This small molecule binds to this protein.
Small molecule (SMILES): N[C@@H](CCC(=O)O)C(=O)O

Sequence of chain 1.B:
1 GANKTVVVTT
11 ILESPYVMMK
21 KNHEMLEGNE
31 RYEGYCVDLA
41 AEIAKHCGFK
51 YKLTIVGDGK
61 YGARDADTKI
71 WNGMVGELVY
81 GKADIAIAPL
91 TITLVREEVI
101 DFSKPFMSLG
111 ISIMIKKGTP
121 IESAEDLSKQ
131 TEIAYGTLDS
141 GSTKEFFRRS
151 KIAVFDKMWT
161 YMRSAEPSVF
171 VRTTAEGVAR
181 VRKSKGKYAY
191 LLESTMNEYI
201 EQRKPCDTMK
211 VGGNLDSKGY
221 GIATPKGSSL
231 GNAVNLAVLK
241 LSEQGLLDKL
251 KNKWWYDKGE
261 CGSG

Binding-site contacts:
Ligand atom N contacts residue TYR220 of chain 1.B at 3.7 Å.
Ligand atom CA contacts residue PRO89 of chain 1.B at 4.0 Å (hydrophobic).
Ligand atom CA contacts residue SER142 of chain 1.B at 3.3 Å.
Ligand atom N contacts residue THR91 of chain 1.B at 2.9 Å (h-bond).
Ligand atom N contacts residue GLU193 of chain 1.B at 2.8 Å (salt-bridge).
Ligand atom O contacts residue PRO89 of chain 1.B at 3.6 Å.
Ligand atom O contacts residue ARG96 of chain 1.B at 2.8 Å (salt-bridge).
Ligand atom C contacts residue ARG96 of chain 1.B at 3.5 Å.
Ligand atom OXT contacts residue ARG96 of chain 1.B at 2.8 Å (salt-bridge).
Ligand atom OE1 contacts residue LEU138 of chain 1.B at 4.2 Å.
Ligand atom CB contacts residue TYR61 of chain 1.B at 3.5 Å (hydrophobic).
Ligand atom N contacts residue SER142 of chain 1.B at 4.1 Å.
Ligand atom N contacts residue TYR61 of chain 1.B at 4.0 Å.
Ligand atom OXT contacts residue TYR61 of chain 1.B at 3.3 Å.
Ligand atom O contacts residue THR91 of chain 1.B at 2.9 Å (h-bond).
Ligand atom O contacts residue SER142 of chain 1.B at 4.0 Å.
Ligand atom OE1 contacts residue GLY141 of chain 1.B at 3.7 Å.
Ligand atom CG contacts residue MET196 of chain 1.B at 3.9 Å (hydrophobic).
Ligand atom CD contacts residue LEU138 of chain 1.B at 4.0 Å (hydrophobic).
Ligand atom CA contacts residue GLU193 of chain 1.B at 3.3 Å.
Ligand atom O contacts residue LEU90 of chain 1.B at 3.5 Å.
Ligand atom CB contacts residue LEU138 of chain 1.B at 4.1 Å (hydrophobic).
Ligand atom C contacts residue SER142 of chain 1.B at 3.3 Å.
Ligand atom CA contacts residue TYR61 of chain 1.B at 4.0 Å (hydrophobic).
Ligand atom OE1 contacts residue SER142 of chain 1.B at 3.2 Å (h-bond).
Ligand atom OE2 contacts residue GLU193 of chain 1.B at 3.7 Å.
Ligand atom OXT contacts residue GLY141 of chain 1.B at 3.3 Å.
Ligand atom C contacts residue TYR61 of chain 1.B at 3.6 Å (hydrophobic).
Ligand atom OXT contacts residue SER142 of chain 1.B at 2.8 Å (h-bond).
Ligand atom CG contacts residue GLU193 of chain 1.B at 3.6 Å.
Ligand atom CG contacts residue LEU138 of chain 1.B at 3.7 Å (hydrophobic).
Ligand atom CB contacts residue GLU193 of chain 1.B at 4.0 Å.
Ligand atom N contacts residue PRO89 of chain 1.B at 2.8 Å (h-bond).
Ligand atom O contacts residue TYR61 of chain 1.B at 3.5 Å.
Ligand atom C contacts residue THR91 of chain 1.B at 3.7 Å.
Ligand atom CD contacts residue THR143 of chain 1.B at 3.3 Å.
Ligand atom OE2 contacts residue THR143 of chain 1.B at 2.7 Å (h-bond).
Ligand atom CA contacts residue THR91 of chain 1.B at 3.4 Å.
Ligand atom OE1 contacts residue THR143 of chain 1.B at 3.1 Å (h-bond).
Ligand atom CD contacts residue GLU193 of chain 1.B at 3.9 Å.